Sequence of chain 1.G:
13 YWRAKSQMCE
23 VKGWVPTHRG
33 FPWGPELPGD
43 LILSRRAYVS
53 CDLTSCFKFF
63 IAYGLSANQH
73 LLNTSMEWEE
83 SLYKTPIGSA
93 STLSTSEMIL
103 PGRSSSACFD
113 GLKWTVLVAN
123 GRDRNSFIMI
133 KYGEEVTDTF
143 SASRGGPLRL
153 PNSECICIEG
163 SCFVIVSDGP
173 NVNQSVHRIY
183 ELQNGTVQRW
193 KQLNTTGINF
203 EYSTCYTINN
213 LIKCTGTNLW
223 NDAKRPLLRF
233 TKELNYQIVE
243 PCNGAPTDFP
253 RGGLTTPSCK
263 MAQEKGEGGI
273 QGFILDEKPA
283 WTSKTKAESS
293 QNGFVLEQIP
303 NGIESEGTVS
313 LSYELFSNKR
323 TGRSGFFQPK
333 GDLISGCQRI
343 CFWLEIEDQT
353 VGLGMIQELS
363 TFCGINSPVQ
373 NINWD

Binding-site contacts:
Ligand atom O7 contacts residue ASN196 of chain 1.G at 3.5 Å (h-bond).
Ligand atom C3 contacts residue THR198 of chain 1.G at 4.4 Å.
Ligand atom C1 contacts residue ASN196 of chain 1.G at 1.4 Å.
Ligand atom C4 contacts residue ASN196 of chain 1.G at 4.2 Å.
Ligand atom O6 contacts residue THR198 of chain 1.G at 4.4 Å.
Ligand atom C7 contacts residue ASN196 of chain 1.G at 3.5 Å.
Ligand atom C2 contacts residue ASN196 of chain 1.G at 2.5 Å.
Ligand atom C1 contacts residue THR198 of chain 1.G at 3.3 Å.
Ligand atom C5 contacts residue ASN196 of chain 1.G at 3.6 Å.
Ligand atom C5 contacts residue THR198 of chain 1.G at 3.7 Å.
Ligand atom C3 contacts residue ASN196 of chain 1.G at 3.8 Å.
Ligand atom C2 contacts residue THR198 of chain 1.G at 4.3 Å.
Ligand atom N2 contacts residue ASN196 of chain 1.G at 2.9 Å (h-bond).
Ligand atom O5 contacts residue ASN196 of chain 1.G at 2.3 Å (h-bond).
Ligand atom O5 contacts residue THR198 of chain 1.G at 3.6 Å (h-bond).
Ligand atom O6 contacts residue ASN196 of chain 1.G at 4.5 Å.
Ligand atom C6 contacts residue THR198 of chain 1.G at 3.9 Å.

The small molecule below binds the protein below.
Small molecule (SMILES): CC(=O)N[C@@H]1[C@@H](O)[C@H](O)[C@@H](CO)O[C@H]1O